Sequence of chain 1.B:
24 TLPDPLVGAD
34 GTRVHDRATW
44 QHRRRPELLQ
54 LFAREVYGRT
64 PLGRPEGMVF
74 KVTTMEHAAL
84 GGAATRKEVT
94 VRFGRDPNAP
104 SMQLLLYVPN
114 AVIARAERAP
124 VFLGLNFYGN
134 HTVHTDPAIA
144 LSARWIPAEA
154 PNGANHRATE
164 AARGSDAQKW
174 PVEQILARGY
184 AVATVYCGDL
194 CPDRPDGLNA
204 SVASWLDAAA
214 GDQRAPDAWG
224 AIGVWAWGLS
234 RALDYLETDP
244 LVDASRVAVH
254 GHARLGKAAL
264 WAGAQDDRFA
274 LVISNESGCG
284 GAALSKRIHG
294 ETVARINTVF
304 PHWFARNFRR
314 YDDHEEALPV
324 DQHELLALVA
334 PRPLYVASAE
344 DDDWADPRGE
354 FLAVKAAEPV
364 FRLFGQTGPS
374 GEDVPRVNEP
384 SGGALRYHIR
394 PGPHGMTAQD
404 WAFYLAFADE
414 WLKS

This small molecule binds to this protein.
Small molecule (SMILES): O=C(O)[C@H]1O[C@H](O)[C@H](O)[C@@H](O)[C@@H]1O

Binding-site contacts:
Ligand atom C2 contacts residue TRP306 of chain 1.B at 4.2 Å (hydrophobic).
Ligand atom C2 contacts residue GLU294 of chain 1.B at 3.5 Å.
Ligand atom C4 contacts residue ARG257 of chain 1.B at 4.1 Å.
Ligand atom O4 contacts residue ALA256 of chain 1.B at 3.5 Å.
Ligand atom C3 contacts residue GLU294 of chain 1.B at 3.3 Å.
Ligand atom C3 contacts residue LYS260 of chain 1.B at 4.2 Å.
Ligand atom O6A contacts residue ARG257 of chain 1.B at 2.8 Å (salt-bridge).
Ligand atom C1 contacts residue ARG257 of chain 1.B at 3.8 Å.
Ligand atom C4 contacts residue ALA256 of chain 1.B at 4.3 Å (hydrophobic).
Ligand atom O2 contacts residue TRP347 of chain 1.B at 2.5 Å.
Ligand atom C4 contacts residue LYS260 of chain 1.B at 4.3 Å.
Ligand atom C6 contacts residue ALA256 of chain 1.B at 3.1 Å (hydrophobic).
Ligand atom C2 contacts residue TRP347 of chain 1.B at 3.7 Å (hydrophobic).
Ligand atom O6B contacts residue PGE1 of chain 1.FB at 3.4 Å.
Ligand atom O6A contacts residue ALA256 of chain 1.B at 3.1 Å.
Ligand atom C5 contacts residue ALA256 of chain 1.B at 4.1 Å (hydrophobic).
Ligand atom C1 contacts residue PHE303 of chain 1.B at 4.3 Å (hydrophobic).
Ligand atom O4 contacts residue ARG257 of chain 1.B at 3.2 Å (salt-bridge).
Ligand atom O4 contacts residue LYS260 of chain 1.B at 3.5 Å (salt-bridge).
Ligand atom O6B contacts residue ARG257 of chain 1.B at 4.4 Å.
Ligand atom C4 contacts residue TRP306 of chain 1.B at 4.2 Å (hydrophobic).
Ligand atom O1 contacts residue TRP347 of chain 1.B at 3.5 Å.
Ligand atom O6A contacts residue PHE130 of chain 1.B at 4.0 Å.
Ligand atom O3 contacts residue ILE299 of chain 1.B at 3.7 Å.
Ligand atom C6 contacts residue ARG257 of chain 1.B at 3.6 Å.
Ligand atom O5 contacts residue ARG257 of chain 1.B at 2.9 Å (salt-bridge).
Ligand atom C5 contacts residue HIS397 of chain 1.B at 4.4 Å.
Ligand atom O6B contacts residue ALA256 of chain 1.B at 3.1 Å.
Ligand atom O2 contacts residue GLU294 of chain 1.B at 2.7 Å (salt-bridge).
Ligand atom O3 contacts residue LYS260 of chain 1.B at 3.2 Å (salt-bridge).
Ligand atom C5 contacts residue ARG257 of chain 1.B at 4.0 Å.
Ligand atom C2 contacts residue PHE303 of chain 1.B at 3.9 Å (hydrophobic).
Ligand atom O6B contacts residue HIS397 of chain 1.B at 3.0 Å (h-bond).
Ligand atom O2 contacts residue PHE303 of chain 1.B at 3.9 Å.
Ligand atom C6 contacts residue HIS397 of chain 1.B at 3.9 Å.
Ligand atom O3 contacts residue TRP306 of chain 1.B at 3.9 Å.
Ligand atom C1 contacts residue TRP347 of chain 1.B at 4.1 Å (hydrophobic).
Ligand atom O3 contacts residue GLU294 of chain 1.B at 2.8 Å (salt-bridge).
Ligand atom C3 contacts residue TRP347 of chain 1.B at 4.1 Å (hydrophobic).
Ligand atom O4 contacts residue SER280 of chain 1.B at 4.1 Å.